Sequence of chain 52.B:
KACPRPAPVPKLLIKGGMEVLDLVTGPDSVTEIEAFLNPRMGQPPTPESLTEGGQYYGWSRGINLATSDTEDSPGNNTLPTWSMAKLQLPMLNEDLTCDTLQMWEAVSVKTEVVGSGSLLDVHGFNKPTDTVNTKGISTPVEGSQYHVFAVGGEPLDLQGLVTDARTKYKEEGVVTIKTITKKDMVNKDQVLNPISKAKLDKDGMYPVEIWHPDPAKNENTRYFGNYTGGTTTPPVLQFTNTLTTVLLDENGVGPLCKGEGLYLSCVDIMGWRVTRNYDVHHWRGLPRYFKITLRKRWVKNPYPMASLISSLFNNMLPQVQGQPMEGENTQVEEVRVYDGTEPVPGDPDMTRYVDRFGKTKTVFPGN

Sequence of chain 52.C:
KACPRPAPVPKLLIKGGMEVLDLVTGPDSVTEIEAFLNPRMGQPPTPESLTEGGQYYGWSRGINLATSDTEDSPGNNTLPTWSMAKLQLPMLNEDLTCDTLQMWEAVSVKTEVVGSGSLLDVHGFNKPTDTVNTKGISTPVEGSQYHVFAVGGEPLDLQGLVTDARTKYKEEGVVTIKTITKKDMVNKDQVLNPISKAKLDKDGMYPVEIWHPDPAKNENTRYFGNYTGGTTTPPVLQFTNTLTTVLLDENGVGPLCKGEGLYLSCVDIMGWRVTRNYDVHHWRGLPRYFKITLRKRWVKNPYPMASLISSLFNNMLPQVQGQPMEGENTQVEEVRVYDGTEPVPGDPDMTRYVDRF

Binding-site contacts:
Ligand atom C6 contacts residue TYR72 of chain 52.B at 3.9 Å (hydrophobic).
Ligand atom O1B contacts residue TYR72 of chain 52.B at 3.8 Å.
Ligand atom O4 contacts residue VAL296 of chain 52.B at 4.2 Å.
Ligand atom C3 contacts residue GLY78 of chain 52.B at 3.8 Å.
Ligand atom C5 contacts residue TYR72 of chain 52.B at 3.7 Å (hydrophobic).
Ligand atom O4 contacts residue ILE79 of chain 52.B at 3.8 Å.
Ligand atom C3 contacts residue HIS298 of chain 52.B at 3.5 Å.
Ligand atom C11 contacts residue TYR72 of chain 52.B at 3.5 Å (hydrophobic).
Ligand atom O1A contacts residue ARG77 of chain 52.B at 3.2 Å (salt-bridge).
Ligand atom C1 contacts residue GLY78 of chain 52.B at 4.1 Å.
Ligand atom O4 contacts residue ASN80 of chain 52.B at 4.3 Å.
Ligand atom C5 contacts residue ARG77 of chain 52.B at 4.2 Å.
Ligand atom O1B contacts residue ARG77 of chain 52.B at 2.7 Å (salt-bridge).
Ligand atom O1A contacts residue TYR72 of chain 52.B at 3.0 Å.
Ligand atom C2 contacts residue GLY78 of chain 52.B at 3.9 Å.
Ligand atom C11 contacts residue ASP85 of chain 52.C at 3.7 Å.
Ligand atom C6 contacts residue ASN93 of chain 52.B at 3.2 Å.
Ligand atom C4 contacts residue ARG77 of chain 52.B at 3.8 Å.
Ligand atom O4 contacts residue GLY78 of chain 52.B at 3.1 Å.
Ligand atom C4 contacts residue GLY78 of chain 52.B at 3.3 Å.
Ligand atom O3 contacts residue GLY78 of chain 52.B at 3.0 Å.
Ligand atom C9 contacts residue ARG77 of chain 52.B at 3.5 Å.
Ligand atom C5 contacts residue ASN93 of chain 52.B at 4.0 Å.
Ligand atom C10 contacts residue TYR72 of chain 52.B at 3.6 Å (hydrophobic).
Ligand atom O3 contacts residue VAL296 of chain 52.B at 3.9 Å.
Ligand atom O3 contacts residue ARG77 of chain 52.B at 4.1 Å.
Ligand atom C4 contacts residue TYR72 of chain 52.B at 3.9 Å (hydrophobic).
Ligand atom C3 contacts residue ARG77 of chain 52.B at 4.0 Å.
Ligand atom C4 contacts residue HIS298 of chain 52.B at 3.5 Å.
Ligand atom C3 contacts residue VAL296 of chain 52.B at 3.5 Å (hydrophobic).
Ligand atom O4 contacts residue THR291 of chain 52.B at 3.3 Å.
Ligand atom O6 contacts residue ASN93 of chain 52.B at 3.5 Å (h-bond).
Ligand atom C2 contacts residue VAL296 of chain 52.B at 4.3 Å (hydrophobic).
Ligand atom C1 contacts residue TYR72 of chain 52.B at 3.7 Å (hydrophobic).
Ligand atom O4 contacts residue HIS298 of chain 52.B at 3.1 Å (h-bond).
Ligand atom O3 contacts residue ASN80 of chain 52.B at 3.9 Å.
Ligand atom C3 contacts residue GLY78 of chain 52.B at 3.8 Å.
Ligand atom N5 contacts residue TYR72 of chain 52.B at 2.8 Å (h-bond).
Ligand atom O1A contacts residue GLY78 of chain 52.B at 3.9 Å.
Ligand atom C1 contacts residue ARG77 of chain 52.B at 3.3 Å.

A protein and the small-molecule ligand that binds it are described below.
Small molecule (SMILES): CC(=O)N[C@H]1[C@H]([C@H](O)[C@H](O)CO)O[C@@](O[C@H]2[C@@H](O)[C@@H](CO)O[C@@H](O[C@H]3[C@H](O)[C@@H](O)[C@H](O)O[C@@H]3CO)[C@@H]2O)(C(=O)O)C[C@@H]1O